This protein binds this small molecule.
Small molecule (SMILES): CC(=O)c1ccc(O)c(C)c1

Sequence of chain 1.A:
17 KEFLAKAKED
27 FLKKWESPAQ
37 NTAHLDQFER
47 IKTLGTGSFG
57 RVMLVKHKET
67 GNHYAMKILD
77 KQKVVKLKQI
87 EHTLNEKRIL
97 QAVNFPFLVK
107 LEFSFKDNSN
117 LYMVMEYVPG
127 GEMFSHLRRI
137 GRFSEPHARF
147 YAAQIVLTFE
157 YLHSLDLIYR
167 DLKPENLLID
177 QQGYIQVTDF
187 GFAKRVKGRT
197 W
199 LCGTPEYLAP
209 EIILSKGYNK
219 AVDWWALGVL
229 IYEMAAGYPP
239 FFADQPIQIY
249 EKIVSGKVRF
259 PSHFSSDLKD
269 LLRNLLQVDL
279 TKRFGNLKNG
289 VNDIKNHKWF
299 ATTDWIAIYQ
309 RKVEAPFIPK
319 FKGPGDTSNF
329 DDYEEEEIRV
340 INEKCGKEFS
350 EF

Binding-site contacts:
Ligand atom C3 contacts residue LEU174 of chain 1.A at 4.1 Å (hydrophobic).
Ligand atom C5 contacts residue VAL58 of chain 1.A at 3.9 Å (hydrophobic).
Ligand atom C9 contacts residue VAL58 of chain 1.A at 3.6 Å (hydrophobic).
Ligand atom O11 contacts residue LEU174 of chain 1.A at 3.8 Å.
Ligand atom C2 contacts residue ALA71 of chain 1.A at 3.8 Å (hydrophobic).
Ligand atom C10 contacts residue LEU174 of chain 1.A at 3.8 Å (hydrophobic).
Ligand atom C4 contacts residue THR184 of chain 1.A at 3.9 Å.
Ligand atom C10 contacts residue LEU50 of chain 1.A at 3.8 Å (hydrophobic).
Ligand atom C1 contacts residue GLU122 of chain 1.A at 3.3 Å.
Ligand atom O11 contacts residue GLU122 of chain 1.A at 2.4 Å (salt-bridge).
Ligand atom C2 contacts residue MET121 of chain 1.A at 4.1 Å (hydrophobic).
Ligand atom C3 contacts residue MET121 of chain 1.A at 3.8 Å (hydrophobic).
Ligand atom C3 contacts residue THR184 of chain 1.A at 3.5 Å.
Ligand atom O11 contacts residue TYR123 of chain 1.A at 3.2 Å.
Ligand atom C2 contacts residue GLU122 of chain 1.A at 3.4 Å.
Ligand atom C9 contacts residue THR184 of chain 1.A at 4.2 Å.
Ligand atom C10 contacts residue VAL124 of chain 1.A at 4.1 Å (hydrophobic).
Ligand atom C2 contacts residue THR184 of chain 1.A at 3.9 Å.
Ligand atom C7 contacts residue VAL58 of chain 1.A at 3.8 Å (hydrophobic).
Ligand atom C1 contacts residue VAL124 of chain 1.A at 4.2 Å (hydrophobic).
Ligand atom C2 contacts residue LEU174 of chain 1.A at 3.8 Å (hydrophobic).
Ligand atom C5 contacts residue LEU174 of chain 1.A at 3.7 Å (hydrophobic).
Ligand atom C2 contacts residue VAL105 of chain 1.A at 3.7 Å (hydrophobic).
Ligand atom C6 contacts residue LEU174 of chain 1.A at 3.3 Å (hydrophobic).
Ligand atom O11 contacts residue ALA71 of chain 1.A at 3.5 Å.
Ligand atom C4 contacts residue LEU174 of chain 1.A at 4.1 Å (hydrophobic).
Ligand atom C7 contacts residue THR184 of chain 1.A at 3.7 Å.
Ligand atom C10 contacts residue PHE328 of chain 1.A at 3.6 Å (hydrophobic).
Ligand atom O8 contacts residue ASP185 of chain 1.A at 4.1 Å.
Ligand atom O8 contacts residue MET121 of chain 1.A at 4.0 Å.
Ligand atom C1 contacts residue LEU174 of chain 1.A at 3.4 Å (hydrophobic).
Ligand atom O11 contacts residue VAL124 of chain 1.A at 2.9 Å (h-bond).
Ligand atom C5 contacts residue ALA71 of chain 1.A at 4.3 Å (hydrophobic).
Ligand atom C6 contacts residue ALA71 of chain 1.A at 3.6 Å (hydrophobic).
Ligand atom C4 contacts residue VAL58 of chain 1.A at 4.3 Å (hydrophobic).
Ligand atom C1 contacts residue ALA71 of chain 1.A at 3.3 Å (hydrophobic).
Ligand atom C10 contacts residue ALA71 of chain 1.A at 4.1 Å (hydrophobic).
Ligand atom O8 contacts residue VAL58 of chain 1.A at 4.2 Å.
Ligand atom C10 contacts residue TYR123 of chain 1.A at 4.1 Å (hydrophobic).
Ligand atom O8 contacts residue THR184 of chain 1.A at 3.5 Å.